Sequence of chain 1.A:
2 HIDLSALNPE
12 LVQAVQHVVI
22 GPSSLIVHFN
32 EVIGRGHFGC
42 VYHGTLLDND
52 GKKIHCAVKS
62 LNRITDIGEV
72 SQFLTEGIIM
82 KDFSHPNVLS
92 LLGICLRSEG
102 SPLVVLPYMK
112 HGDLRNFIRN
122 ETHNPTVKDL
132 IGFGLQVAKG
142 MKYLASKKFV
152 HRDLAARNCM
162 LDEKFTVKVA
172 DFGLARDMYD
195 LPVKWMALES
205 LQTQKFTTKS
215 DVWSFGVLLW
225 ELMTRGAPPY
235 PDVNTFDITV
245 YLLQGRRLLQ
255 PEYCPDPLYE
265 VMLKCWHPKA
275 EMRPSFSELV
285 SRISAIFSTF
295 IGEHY

This protein binds this small molecule.
Small molecule (SMILES): CN1CCC(COc2cnc(-c3cccc(Cn4nc(-c5cccc(C#N)c5)ccc4=O)c3)nc2)CC1

Binding-site contacts:
Ligand atom C8 contacts residue MET161 of chain 1.A at 3.5 Å (hydrophobic).
Ligand atom C19 contacts residue ALA58 of chain 1.A at 3.6 Å (hydrophobic).
Ligand atom C25 contacts residue MET110 of chain 1.A at 3.7 Å (hydrophobic).
Ligand atom O27 contacts residue ALA171 of chain 1.A at 3.2 Å.
Ligand atom C13 contacts residue TYR180 of chain 1.A at 3.4 Å (hydrophobic).
Ligand atom O27 contacts residue ALA176 of chain 1.A at 3.4 Å.
Ligand atom C29 contacts residue TYR109 of chain 1.A at 3.7 Å (hydrophobic).
Ligand atom N21 contacts residue MET110 of chain 1.A at 3.3 Å (h-bond).
Ligand atom N37 contacts residue ASP114 of chain 1.A at 3.6 Å.
Ligand atom C8 contacts residue TYR180 of chain 1.A at 3.6 Å (hydrophobic).
Ligand atom C23 contacts residue TYR109 of chain 1.A at 3.6 Å (hydrophobic).
Ligand atom C24 contacts residue ILE34 of chain 1.A at 3.5 Å (hydrophobic).
Ligand atom C30 contacts residue LYS111 of chain 1.A at 3.5 Å.
Ligand atom C17 contacts residue PRO108 of chain 1.A at 3.3 Å (hydrophobic).
Ligand atom C19 contacts residue PRO108 of chain 1.A at 3.3 Å (hydrophobic).
Ligand atom C10 contacts residue ALA171 of chain 1.A at 3.6 Å (hydrophobic).
Ligand atom C6 contacts residue ASP114 of chain 1.A at 3.6 Å.
Ligand atom N11 contacts residue TYR180 of chain 1.A at 3.4 Å (h-bond).
Ligand atom C2 contacts residue TYR180 of chain 1.A at 3.4 Å (hydrophobic).
Ligand atom C10 contacts residue TYR180 of chain 1.A at 3.7 Å (hydrophobic).
Ligand atom C20 contacts residue MET161 of chain 1.A at 3.4 Å (hydrophobic).
Ligand atom O27 contacts residue ASP172 of chain 1.A at 3.0 Å (salt-bridge).
Ligand atom C1 contacts residue TYR180 of chain 1.A at 3.7 Å (hydrophobic).
Ligand atom N22 contacts residue MET161 of chain 1.A at 3.4 Å.
Ligand atom C23 contacts residue MET110 of chain 1.A at 3.0 Å (hydrophobic).
Ligand atom C25 contacts residue ILE34 of chain 1.A at 3.7 Å (hydrophobic).
Ligand atom C2 contacts residue ARG158 of chain 1.A at 3.4 Å.
Ligand atom C19 contacts residue MET110 of chain 1.A at 3.5 Å (hydrophobic).
Ligand atom C28 contacts residue TYR109 of chain 1.A at 3.2 Å (hydrophobic).
Ligand atom C18 contacts residue MET161 of chain 1.A at 3.6 Å (hydrophobic).
Ligand atom C10 contacts residue ASP172 of chain 1.A at 3.7 Å.
Ligand atom N37 contacts residue ARG158 of chain 1.A at 3.7 Å.
Ligand atom C29 contacts residue LYS111 of chain 1.A at 3.7 Å.
Ligand atom C4 contacts residue ASP114 of chain 1.A at 3.6 Å.
Ligand atom C15 contacts residue LEU107 of chain 1.A at 3.7 Å (hydrophobic).
Ligand atom C7 contacts residue MET161 of chain 1.A at 3.5 Å (hydrophobic).
Ligand atom C8 contacts residue ARG158 of chain 1.A at 3.5 Å.
Ligand atom C23 contacts residue ILE34 of chain 1.A at 3.7 Å (hydrophobic).
Ligand atom C36 contacts residue ASP114 of chain 1.A at 3.6 Å.
Ligand atom N9 contacts residue TYR180 of chain 1.A at 3.5 Å.